Sequence of chain 1.A:
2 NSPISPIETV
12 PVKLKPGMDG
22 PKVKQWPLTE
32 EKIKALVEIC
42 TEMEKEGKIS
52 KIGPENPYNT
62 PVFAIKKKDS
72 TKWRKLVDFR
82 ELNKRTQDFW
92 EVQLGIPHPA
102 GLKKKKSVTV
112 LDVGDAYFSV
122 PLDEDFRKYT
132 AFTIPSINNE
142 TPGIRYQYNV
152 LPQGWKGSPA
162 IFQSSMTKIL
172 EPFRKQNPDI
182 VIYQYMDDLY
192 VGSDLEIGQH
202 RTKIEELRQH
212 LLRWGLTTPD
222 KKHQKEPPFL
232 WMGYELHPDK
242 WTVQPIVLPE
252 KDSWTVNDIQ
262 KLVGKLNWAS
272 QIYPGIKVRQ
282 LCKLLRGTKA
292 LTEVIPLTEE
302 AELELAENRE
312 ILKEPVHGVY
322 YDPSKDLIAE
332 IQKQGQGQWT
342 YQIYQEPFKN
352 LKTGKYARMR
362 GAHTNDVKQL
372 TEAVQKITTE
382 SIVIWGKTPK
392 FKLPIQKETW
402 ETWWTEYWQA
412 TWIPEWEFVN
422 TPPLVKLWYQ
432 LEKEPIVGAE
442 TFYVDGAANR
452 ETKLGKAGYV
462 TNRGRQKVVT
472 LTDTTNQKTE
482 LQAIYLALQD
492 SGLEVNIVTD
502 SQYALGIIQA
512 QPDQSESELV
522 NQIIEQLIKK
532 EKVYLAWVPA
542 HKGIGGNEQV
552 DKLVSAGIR

The small molecule below binds the protein below.
Small molecule (SMILES): N#Cc1cc(Cl)cc(Oc2cc(Cl)cc(OCC(=O)Nc3ccc(S(N)(=O)=O)cc3Cl)c2)c1

Binding-site contacts:
Ligand atom C15 contacts residue TYR191 of chain 1.A at 3.3 Å (hydrophobic).
Ligand atom O22 contacts residue LYS106 of chain 1.A at 2.8 Å (salt-bridge).
Ligand atom C9 contacts residue LYS104 of chain 1.A at 3.4 Å.
Ligand atom CL2 contacts residue HIS238 of chain 1.A at 3.6 Å.
Ligand atom C13 contacts residue TYR191 of chain 1.A at 3.4 Å (hydrophobic).
Ligand atom O contacts residue TYR191 of chain 1.A at 3.4 Å.
Ligand atom C16 contacts residue TYR191 of chain 1.A at 3.1 Å (hydrophobic).
Ligand atom C21 contacts residue TYR321 of chain 1.A at 3.6 Å (hydrophobic).
Ligand atom C1 contacts residue PRO239 of chain 1.A at 3.5 Å (hydrophobic).
Ligand atom C4 contacts residue PRO239 of chain 1.A at 3.7 Å (hydrophobic).
Ligand atom N28 contacts residue TRP232 of chain 1.A at 3.3 Å.
Ligand atom C20 contacts residue TYR321 of chain 1.A at 3.2 Å (hydrophobic).
Ligand atom O19 contacts residue TYR321 of chain 1.A at 3.4 Å.
Ligand atom C14 contacts residue TYR191 of chain 1.A at 3.3 Å (hydrophobic).
Ligand atom CL contacts residue TRP232 of chain 1.A at 3.6 Å.
Ligand atom O22 contacts residue LYS105 of chain 1.A at 3.5 Å.
Ligand atom C12 contacts residue TYR191 of chain 1.A at 3.5 Å (hydrophobic).
Ligand atom N28 contacts residue PRO98 of chain 1.A at 3.2 Å.
Ligand atom C1 contacts residue LYS106 of chain 1.A at 3.3 Å.
Ligand atom O24 contacts residue SER108 of chain 1.A at 3.5 Å.
Ligand atom C17 contacts residue TRP232 of chain 1.A at 3.7 Å (hydrophobic).
Ligand atom CL2 contacts residue LEU237 of chain 1.A at 3.6 Å.
Ligand atom O contacts residue VAL109 of chain 1.A at 3.6 Å.
Ligand atom C contacts residue PRO239 of chain 1.A at 3.6 Å (hydrophobic).
Ligand atom C8 contacts residue VAL109 of chain 1.A at 3.7 Å (hydrophobic).
Ligand atom CL contacts residue TYR191 of chain 1.A at 3.6 Å.
Ligand atom C5 contacts residue PRO239 of chain 1.A at 3.6 Å (hydrophobic).
Ligand atom CL1 contacts residue TYR184 of chain 1.A at 3.7 Å.
Ligand atom C17 contacts residue TYR191 of chain 1.A at 3.1 Å (hydrophobic).
Ligand atom C2 contacts residue LYS107 of chain 1.A at 3.5 Å.
Ligand atom C2 contacts residue LYS106 of chain 1.A at 3.8 Å.
Ligand atom C3 contacts residue PRO239 of chain 1.A at 3.7 Å (hydrophobic).
Ligand atom C5 contacts residue VAL109 of chain 1.A at 3.8 Å (hydrophobic).
Ligand atom O24 contacts residue VAL109 of chain 1.A at 3.0 Å (h-bond).
Ligand atom C contacts residue VAL109 of chain 1.A at 3.7 Å (hydrophobic).
Ligand atom C27 contacts residue TYR191 of chain 1.A at 3.6 Å (hydrophobic).
Ligand atom O25 contacts residue PRO228 of chain 1.A at 3.1 Å.
Ligand atom C1 contacts residue VAL109 of chain 1.A at 3.8 Å (hydrophobic).
Ligand atom C6 contacts residue VAL109 of chain 1.A at 3.7 Å (hydrophobic).
Ligand atom CL1 contacts residue VAL182 of chain 1.A at 2.9 Å.